Sequence of chain 5.H:
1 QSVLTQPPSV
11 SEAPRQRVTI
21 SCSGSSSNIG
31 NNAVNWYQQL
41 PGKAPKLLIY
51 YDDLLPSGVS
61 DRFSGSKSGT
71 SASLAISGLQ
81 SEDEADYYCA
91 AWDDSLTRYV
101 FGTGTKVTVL

A small-molecule ligand and the protein it binds are described below.
Small molecule (SMILES): CC(=O)N[C@H]1[C@H](O[C@H]2[C@H](O)[C@@H](NC(C)=O)CO[C@@H]2CO)O[C@H](CO)[C@@H](O)[C@@H]1O

Binding-site contacts:
Ligand atom O3 contacts residue LEU96 of chain 5.H at 4.1 Å.
Ligand atom O7 contacts residue ASN154 of chain 5.C at 2.9 Å (h-bond).
Ligand atom C8 contacts residue ASN154 of chain 5.C at 4.2 Å.
Ligand atom O3 contacts residue SER95 of chain 5.H at 3.2 Å (h-bond).
Ligand atom C4 contacts residue LEU96 of chain 5.H at 4.3 Å (hydrophobic).
Ligand atom C3 contacts residue SER95 of chain 5.H at 3.2 Å.
Ligand atom C7 contacts residue MET151 of chain 5.C at 4.3 Å (hydrophobic).
Ligand atom C1 contacts residue MET151 of chain 5.C at 3.6 Å (hydrophobic).
Ligand atom N2 contacts residue LEU96 of chain 5.H at 3.6 Å.
Ligand atom C8 contacts residue GLY150 of chain 5.C at 3.8 Å.
Ligand atom C2 contacts residue LEU96 of chain 5.H at 3.6 Å (hydrophobic).
Ligand atom O7 contacts residue HIS148 of chain 5.C at 4.0 Å.
Ligand atom O7 contacts residue GLY150 of chain 5.C at 2.8 Å (h-bond).
Ligand atom C8 contacts residue ASP94 of chain 5.H at 3.5 Å.
Ligand atom O5 contacts residue MET151 of chain 5.C at 3.8 Å.
Ligand atom C8 contacts residue SER95 of chain 5.H at 3.5 Å.
Ligand atom O7 contacts residue MET151 of chain 5.C at 3.3 Å.
Ligand atom O5 contacts residue ASN154 of chain 5.C at 4.0 Å.
Ligand atom C7 contacts residue SER95 of chain 5.H at 3.5 Å.
Ligand atom O4 contacts residue LEU96 of chain 5.H at 3.2 Å.
Ligand atom C2 contacts residue SER95 of chain 5.H at 3.4 Å.
Ligand atom C7 contacts residue ASN154 of chain 5.C at 3.4 Å.
Ligand atom C2 contacts residue ASN154 of chain 5.C at 4.0 Å.
Ligand atom C7 contacts residue GLY150 of chain 5.C at 3.7 Å.
Ligand atom C2 contacts residue MET151 of chain 5.C at 4.1 Å (hydrophobic).
Ligand atom N2 contacts residue SER95 of chain 5.H at 2.6 Å (h-bond).
Ligand atom C1 contacts residue SER95 of chain 5.H at 3.6 Å.
Ligand atom N2 contacts residue ASN154 of chain 5.C at 3.9 Å.
Ligand atom O5 contacts residue LEU96 of chain 5.H at 4.5 Å.
Ligand atom C1 contacts residue ASN154 of chain 5.C at 3.1 Å.
Ligand atom C3 contacts residue LEU96 of chain 5.H at 4.2 Å (hydrophobic).
Ligand atom C1 contacts residue LEU96 of chain 5.H at 3.9 Å (hydrophobic).

Sequence of chain 5.C:
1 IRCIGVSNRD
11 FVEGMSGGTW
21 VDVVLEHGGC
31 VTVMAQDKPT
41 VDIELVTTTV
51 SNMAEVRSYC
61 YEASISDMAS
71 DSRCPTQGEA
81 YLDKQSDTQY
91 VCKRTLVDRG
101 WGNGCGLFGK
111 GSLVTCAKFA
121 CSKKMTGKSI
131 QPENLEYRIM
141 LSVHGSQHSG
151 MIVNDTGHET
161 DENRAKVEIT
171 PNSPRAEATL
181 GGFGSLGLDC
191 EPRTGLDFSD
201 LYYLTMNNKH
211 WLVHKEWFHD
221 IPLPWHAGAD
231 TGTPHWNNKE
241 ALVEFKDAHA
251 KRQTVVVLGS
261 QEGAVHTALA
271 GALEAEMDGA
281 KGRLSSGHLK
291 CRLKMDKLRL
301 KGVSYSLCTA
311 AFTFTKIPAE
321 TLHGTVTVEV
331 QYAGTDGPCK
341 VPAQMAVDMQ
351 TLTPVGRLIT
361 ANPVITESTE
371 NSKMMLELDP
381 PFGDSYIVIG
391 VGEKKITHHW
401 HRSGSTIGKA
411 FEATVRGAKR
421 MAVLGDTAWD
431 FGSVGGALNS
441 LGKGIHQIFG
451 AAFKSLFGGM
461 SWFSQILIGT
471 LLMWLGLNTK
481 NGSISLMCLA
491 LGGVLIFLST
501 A